Sequence of chain 1.U:
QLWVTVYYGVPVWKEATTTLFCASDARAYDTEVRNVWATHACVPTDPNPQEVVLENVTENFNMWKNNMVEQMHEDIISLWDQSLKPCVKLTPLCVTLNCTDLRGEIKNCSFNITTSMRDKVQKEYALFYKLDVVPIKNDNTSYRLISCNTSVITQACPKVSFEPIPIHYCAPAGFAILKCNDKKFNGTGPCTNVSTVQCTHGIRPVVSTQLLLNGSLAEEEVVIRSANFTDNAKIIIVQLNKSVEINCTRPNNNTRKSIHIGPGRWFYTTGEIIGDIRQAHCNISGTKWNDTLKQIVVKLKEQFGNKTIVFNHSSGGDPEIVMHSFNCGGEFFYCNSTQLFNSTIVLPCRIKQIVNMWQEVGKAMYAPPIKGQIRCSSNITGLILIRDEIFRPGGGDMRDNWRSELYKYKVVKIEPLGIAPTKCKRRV

The protein below binds the small molecule below.
Small molecule (SMILES): CC(=O)N[C@@H]1[C@@H](O)[C@H](O)[C@@H](CO)O[C@H]1O

Binding-site contacts:
Ligand atom C8 contacts residue THR245 of chain 1.U at 3.4 Å.
Ligand atom C3 contacts residue THR245 of chain 1.U at 4.0 Å.
Ligand atom C7 contacts residue SER283 of chain 1.U at 4.0 Å.
Ligand atom O7 contacts residue SER283 of chain 1.U at 3.9 Å.
Ligand atom N2 contacts residue THR245 of chain 1.U at 2.8 Å (h-bond).
Ligand atom N2 contacts residue ASN243 of chain 1.U at 2.8 Å (h-bond).
Ligand atom C7 contacts residue ASN243 of chain 1.U at 3.1 Å.
Ligand atom C2 contacts residue THR245 of chain 1.U at 3.9 Å.
Ligand atom C2 contacts residue ASN243 of chain 1.U at 2.4 Å.
Ligand atom O5 contacts residue ASN243 of chain 1.U at 2.4 Å (h-bond).
Ligand atom C4 contacts residue ASN243 of chain 1.U at 4.2 Å.
Ligand atom C1 contacts residue ASN243 of chain 1.U at 1.5 Å.
Ligand atom C7 contacts residue THR245 of chain 1.U at 3.5 Å.
Ligand atom C8 contacts residue SER283 of chain 1.U at 3.2 Å.
Ligand atom C5 contacts residue ASN243 of chain 1.U at 3.7 Å.
Ligand atom C1 contacts residue THR245 of chain 1.U at 3.4 Å.
Ligand atom C8 contacts residue ALA284 of chain 1.U at 3.6 Å (hydrophobic).
Ligand atom O3 contacts residue THR245 of chain 1.U at 4.2 Å.
Ligand atom C3 contacts residue ASN243 of chain 1.U at 3.7 Å.
Ligand atom O5 contacts residue THR245 of chain 1.U at 4.4 Å.
Ligand atom C8 contacts residue ASN243 of chain 1.U at 4.3 Å.
Ligand atom O7 contacts residue ASN243 of chain 1.U at 2.9 Å (h-bond).
Ligand atom C8 contacts residue TRP101 of chain 1.U at 4.1 Å (hydrophobic).